Binding-site contacts:
Ligand atom C4 contacts residue GLN90 of chain 1.B at 3.6 Å.
Ligand atom C22 contacts residue ILE99 of chain 1.B at 4.3 Å (hydrophobic).
Ligand atom C4 contacts residue TYR123 of chain 1.B at 3.5 Å (hydrophobic).
Ligand atom N23 contacts residue GLN90 of chain 1.B at 3.7 Å.
Ligand atom C22 contacts residue GLN96 of chain 1.B at 3.5 Å.
Ligand atom C1 contacts residue TYR123 of chain 1.B at 3.6 Å (hydrophobic).
Ligand atom N5 contacts residue GLN90 of chain 1.B at 4.2 Å.
Ligand atom C3 contacts residue GLN90 of chain 1.B at 3.3 Å.
Ligand atom C12 contacts residue ASN157 of chain 1.B at 4.0 Å.
Ligand atom C1 contacts residue SER86 of chain 1.B at 3.8 Å.
Ligand atom C7 contacts residue ASN157 of chain 1.B at 3.4 Å.
Ligand atom C1 contacts residue GLN90 of chain 1.B at 3.9 Å.
Ligand atom C11 contacts residue ASN157 of chain 1.B at 3.9 Å.
Ligand atom C9 contacts residue ASN157 of chain 1.B at 4.0 Å.
Ligand atom N24 contacts residue ASN154 of chain 1.B at 3.4 Å (h-bond).
Ligand atom C13 contacts residue GLN90 of chain 1.B at 4.2 Å.
Ligand atom C19 contacts residue GLU120 of chain 1.B at 3.6 Å.
Ligand atom C18 contacts residue TYR103 of chain 1.B at 4.1 Å (hydrophobic).
Ligand atom C20 contacts residue GLU120 of chain 1.B at 3.9 Å.
Ligand atom C14 contacts residue GLN90 of chain 1.B at 3.8 Å.
Ligand atom C16 contacts residue ASN157 of chain 1.B at 4.0 Å.
Ligand atom C10 contacts residue TYR123 of chain 1.B at 3.9 Å (hydrophobic).
Ligand atom N24 contacts residue ASN157 of chain 1.B at 3.9 Å.
Ligand atom N23 contacts residue TRP61 of chain 1.B at 3.7 Å.
Ligand atom C9 contacts residue ALA153 of chain 1.B at 3.8 Å (hydrophobic).
Ligand atom N23 contacts residue TYR123 of chain 1.B at 4.2 Å.
Ligand atom C2 contacts residue SER86 of chain 1.B at 3.4 Å.
Ligand atom C14 contacts residue TYR123 of chain 1.B at 3.7 Å (hydrophobic).
Ligand atom C8 contacts residue ASN157 of chain 1.B at 3.6 Å.
Ligand atom C17 contacts residue GLU120 of chain 1.B at 3.9 Å.
Ligand atom C12 contacts residue TYR123 of chain 1.B at 4.0 Å (hydrophobic).
Ligand atom C2 contacts residue TYR123 of chain 1.B at 3.8 Å (hydrophobic).
Ligand atom C10 contacts residue ASN157 of chain 1.B at 4.2 Å.
Ligand atom C2 contacts residue GLN90 of chain 1.B at 3.4 Å.
Ligand atom C18 contacts residue GLU120 of chain 1.B at 3.7 Å.
Ligand atom N5 contacts residue TYR123 of chain 1.B at 4.3 Å.
Ligand atom C2 contacts residue TRP61 of chain 1.B at 4.0 Å (hydrophobic).
Ligand atom C3 contacts residue TYR123 of chain 1.B at 3.7 Å (hydrophobic).
Ligand atom C22 contacts residue GLN90 of chain 1.B at 3.5 Å.
Ligand atom C13 contacts residue TYR123 of chain 1.B at 3.6 Å (hydrophobic).

This protein binds this small molecule.
Small molecule (SMILES): CC[n+]1c(-c2ccccc2)c2cc(N)ccc2c2ccc(N)cc21

Sequence of chain 1.A:
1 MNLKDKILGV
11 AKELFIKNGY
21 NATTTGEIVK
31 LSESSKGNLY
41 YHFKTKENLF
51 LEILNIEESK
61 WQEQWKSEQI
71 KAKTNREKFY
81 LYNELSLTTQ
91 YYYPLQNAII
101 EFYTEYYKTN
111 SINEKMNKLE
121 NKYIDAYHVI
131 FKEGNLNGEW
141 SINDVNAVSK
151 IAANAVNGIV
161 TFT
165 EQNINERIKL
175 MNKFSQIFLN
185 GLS

Sequence of chain 1.B:
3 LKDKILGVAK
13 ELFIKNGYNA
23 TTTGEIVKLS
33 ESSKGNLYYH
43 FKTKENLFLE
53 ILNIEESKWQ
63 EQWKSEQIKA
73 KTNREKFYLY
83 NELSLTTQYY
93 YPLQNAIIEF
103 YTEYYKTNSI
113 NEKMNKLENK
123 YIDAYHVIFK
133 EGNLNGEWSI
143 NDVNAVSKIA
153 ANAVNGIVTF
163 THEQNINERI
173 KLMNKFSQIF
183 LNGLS